Sequence of chain 1.A:
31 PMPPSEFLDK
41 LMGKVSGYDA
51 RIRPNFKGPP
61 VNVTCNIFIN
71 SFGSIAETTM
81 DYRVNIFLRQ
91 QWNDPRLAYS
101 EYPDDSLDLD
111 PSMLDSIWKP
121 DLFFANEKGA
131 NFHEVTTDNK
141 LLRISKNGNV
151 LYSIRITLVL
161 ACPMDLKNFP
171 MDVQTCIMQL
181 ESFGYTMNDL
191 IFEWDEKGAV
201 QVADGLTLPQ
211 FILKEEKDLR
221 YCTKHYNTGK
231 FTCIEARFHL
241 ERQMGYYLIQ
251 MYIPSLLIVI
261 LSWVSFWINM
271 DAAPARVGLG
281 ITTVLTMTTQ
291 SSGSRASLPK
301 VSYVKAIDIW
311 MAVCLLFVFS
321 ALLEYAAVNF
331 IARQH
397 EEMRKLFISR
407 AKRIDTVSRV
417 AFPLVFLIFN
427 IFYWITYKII

A small-molecule ligand and the protein it binds are described below.
Small molecule (SMILES): CC(=O)N[C@H]1[C@H](O[C@H]2[C@H](O)[C@@H](NC(C)=O)CO[C@@H]2CO)O[C@H](CO)[C@@H](O)[C@@H]1O

Binding-site contacts:
Ligand atom C3 contacts residue ASN62 of chain 1.A at 3.7 Å.
Ligand atom C5 contacts residue ASN62 of chain 1.A at 3.7 Å.
Ligand atom C8 contacts residue PRO60 of chain 1.A at 3.3 Å (hydrophobic).
Ligand atom C7 contacts residue ASN62 of chain 1.A at 3.2 Å.
Ligand atom C4 contacts residue ASN62 of chain 1.A at 4.3 Å.
Ligand atom O7 contacts residue ASN62 of chain 1.A at 3.1 Å (h-bond).
Ligand atom C8 contacts residue PRO59 of chain 1.A at 3.9 Å (hydrophobic).
Ligand atom C7 contacts residue PRO60 of chain 1.A at 3.6 Å (hydrophobic).
Ligand atom C7 contacts residue PRO59 of chain 1.A at 4.5 Å (hydrophobic).
Ligand atom C1 contacts residue PRO60 of chain 1.A at 4.4 Å (hydrophobic).
Ligand atom N2 contacts residue ASN62 of chain 1.A at 2.9 Å (h-bond).
Ligand atom C8 contacts residue ASN62 of chain 1.A at 4.4 Å.
Ligand atom O3 contacts residue PRO59 of chain 1.A at 4.3 Å.
Ligand atom C8 contacts residue ASN55 of chain 1.A at 3.4 Å.
Ligand atom C2 contacts residue ASN62 of chain 1.A at 2.4 Å.
Ligand atom O5 contacts residue ASN62 of chain 1.A at 2.4 Å (h-bond).
Ligand atom N2 contacts residue PRO60 of chain 1.A at 3.4 Å (h-bond).
Ligand atom C1 contacts residue ASN62 of chain 1.A at 1.4 Å.
Ligand atom N2 contacts residue PRO59 of chain 1.A at 3.8 Å.